Sequence of chain 1.F:
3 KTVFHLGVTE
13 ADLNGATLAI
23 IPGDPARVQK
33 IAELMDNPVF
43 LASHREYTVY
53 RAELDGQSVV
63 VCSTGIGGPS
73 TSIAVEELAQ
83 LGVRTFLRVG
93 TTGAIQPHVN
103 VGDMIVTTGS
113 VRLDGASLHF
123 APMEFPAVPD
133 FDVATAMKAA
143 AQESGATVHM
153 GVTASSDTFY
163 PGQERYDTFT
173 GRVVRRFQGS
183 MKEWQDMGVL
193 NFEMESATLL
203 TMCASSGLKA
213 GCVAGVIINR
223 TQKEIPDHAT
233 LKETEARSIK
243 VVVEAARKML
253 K

Sequence of chain 1.E:
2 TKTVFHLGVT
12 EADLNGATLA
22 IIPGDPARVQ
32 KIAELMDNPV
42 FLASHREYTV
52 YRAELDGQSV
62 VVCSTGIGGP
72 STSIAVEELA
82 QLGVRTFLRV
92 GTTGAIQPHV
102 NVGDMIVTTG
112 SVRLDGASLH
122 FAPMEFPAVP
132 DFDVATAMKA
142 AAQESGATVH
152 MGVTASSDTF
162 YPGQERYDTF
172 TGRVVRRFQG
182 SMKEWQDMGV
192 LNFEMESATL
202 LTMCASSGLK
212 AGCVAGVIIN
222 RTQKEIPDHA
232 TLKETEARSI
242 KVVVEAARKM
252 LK

Binding-site contacts:
Ligand atom O4' contacts residue GOL1 of chain 1.LA at 0.8 Å (h-bond).
Ligand atom C6 contacts residue THR93 of chain 1.F at 3.3 Å.
Ligand atom N1 contacts residue GOL1 of chain 1.LA at 2.3 Å (h-bond).
Ligand atom C5 contacts residue THR94 of chain 1.F at 3.3 Å.
Ligand atom N1 contacts residue CYT1 of chain 1.KA at 0.7 Å (h-bond).
Ligand atom O2' contacts residue GLU197 of chain 1.F at 2.8 Å (salt-bridge).
Ligand atom C5 contacts residue GLY95 of chain 1.F at 3.3 Å.
Ligand atom N4 contacts residue CYT1 of chain 1.KA at 0.6 Å (h-bond).
Ligand atom N3 contacts residue CYT1 of chain 1.KA at 0.6 Å (h-bond).
Ligand atom O2 contacts residue GLN165 of chain 1.F at 3.1 Å (h-bond).
Ligand atom N4 contacts residue ARG167 of chain 1.F at 3.4 Å (salt-bridge).
Ligand atom O2 contacts residue CYT1 of chain 1.KA at 0.4 Å (h-bond).
Ligand atom O3' contacts residue GOL1 of chain 1.LA at 0.5 Å (h-bond).
Ligand atom N3 contacts residue GLN165 of chain 1.F at 3.1 Å (h-bond).
Ligand atom C5' contacts residue GOL1 of chain 1.LA at 0.4 Å.
Ligand atom C4' contacts residue GOL1 of chain 1.LA at 0.3 Å.
Ligand atom C2' contacts residue CYT1 of chain 1.KA at 3.2 Å.
Ligand atom O3' contacts residue GLU197 of chain 1.F at 2.7 Å (salt-bridge).
Ligand atom C2' contacts residue GOL1 of chain 1.LA at 1.6 Å.
Ligand atom C2 contacts residue CYT1 of chain 1.KA at 0.6 Å.
Ligand atom O2' contacts residue GOL1 of chain 1.LA at 2.5 Å (h-bond).
Ligand atom C3' contacts residue GOL1 of chain 1.LA at 0.5 Å.
Ligand atom O4' contacts residue THR93 of chain 1.F at 3.0 Å (h-bond).
Ligand atom C4 contacts residue GLY95 of chain 1.F at 3.4 Å.
Ligand atom O5' contacts residue GOL1 of chain 1.LA at 0.9 Å (h-bond).
Ligand atom C5' contacts residue HIS7 of chain 1.E at 3.3 Å.
Ligand atom O2' contacts residue THR93 of chain 1.F at 3.4 Å (h-bond).
Ligand atom C2 contacts residue GOL1 of chain 1.LA at 3.3 Å.
Ligand atom C1' contacts residue GOL1 of chain 1.LA at 1.0 Å.
Ligand atom O5' contacts residue PHE161 of chain 1.F at 3.3 Å.
Ligand atom C1' contacts residue CYT1 of chain 1.KA at 2.1 Å.
Ligand atom C6 contacts residue GOL1 of chain 1.LA at 3.1 Å.
Ligand atom C1' contacts residue THR93 of chain 1.F at 3.2 Å.
Ligand atom O2 contacts residue MET196 of chain 1.F at 3.2 Å.
Ligand atom C5 contacts residue CYT1 of chain 1.KA at 0.8 Å.
Ligand atom O4' contacts residue CYT1 of chain 1.KA at 2.8 Å (h-bond).
Ligand atom C6 contacts residue CYT1 of chain 1.KA at 0.7 Å.
Ligand atom C4 contacts residue CYT1 of chain 1.KA at 0.7 Å.
Ligand atom O5' contacts residue HIS7 of chain 1.E at 2.6 Å (h-bond).
Ligand atom N4 contacts residue GLY95 of chain 1.F at 3.3 Å.

The small molecule below binds the protein below.
Small molecule (SMILES): Nc1ccn([C@@H]2O[C@H](CO)[C@@H](O)[C@H]2O)c(=O)n1